Binding-site contacts:
Ligand atom C7 contacts residue ASN74 of chain 1.O at 3.2 Å.
Ligand atom C3 contacts residue ASN74 of chain 1.O at 3.8 Å.
Ligand atom C8 contacts residue GLN73 of chain 1.O at 3.4 Å.
Ligand atom C5 contacts residue PHE113 of chain 1.O at 3.5 Å (hydrophobic).
Ligand atom O6 contacts residue ILE114 of chain 1.O at 4.0 Å.
Ligand atom O5 contacts residue GLU112 of chain 1.O at 4.2 Å.
Ligand atom O5 contacts residue PHE113 of chain 1.O at 3.8 Å.
Ligand atom C6 contacts residue PHE113 of chain 1.O at 4.5 Å (hydrophobic).
Ligand atom C1 contacts residue PHE113 of chain 1.O at 3.6 Å (hydrophobic).
Ligand atom C5 contacts residue ASN74 of chain 1.O at 3.7 Å.
Ligand atom O7 contacts residue ASN74 of chain 1.O at 3.3 Å (h-bond).
Ligand atom C4 contacts residue ASN74 of chain 1.O at 4.2 Å.
Ligand atom O6 contacts residue GLU112 of chain 1.O at 2.8 Å (salt-bridge).
Ligand atom C3 contacts residue PHE113 of chain 1.O at 4.1 Å (hydrophobic).
Ligand atom C6 contacts residue GLU112 of chain 1.O at 4.2 Å.
Ligand atom C2 contacts residue PHE113 of chain 1.O at 4.4 Å (hydrophobic).
Ligand atom O6 contacts residue PHE113 of chain 1.O at 4.5 Å.
Ligand atom N2 contacts residue ASN74 of chain 1.O at 2.9 Å (h-bond).
Ligand atom C8 contacts residue ASN74 of chain 1.O at 4.4 Å.
Ligand atom C1 contacts residue ASN74 of chain 1.O at 1.4 Å.
Ligand atom C4 contacts residue PHE113 of chain 1.O at 4.3 Å (hydrophobic).
Ligand atom O5 contacts residue ASN74 of chain 1.O at 2.4 Å (h-bond).
Ligand atom C2 contacts residue ASN74 of chain 1.O at 2.4 Å.

The protein below binds the small molecule below.
Small molecule (SMILES): CC(=O)N[C@@H]1[C@@H](O)[C@H](O)[C@@H](CO)O[C@H]1O

Sequence of chain 1.O:
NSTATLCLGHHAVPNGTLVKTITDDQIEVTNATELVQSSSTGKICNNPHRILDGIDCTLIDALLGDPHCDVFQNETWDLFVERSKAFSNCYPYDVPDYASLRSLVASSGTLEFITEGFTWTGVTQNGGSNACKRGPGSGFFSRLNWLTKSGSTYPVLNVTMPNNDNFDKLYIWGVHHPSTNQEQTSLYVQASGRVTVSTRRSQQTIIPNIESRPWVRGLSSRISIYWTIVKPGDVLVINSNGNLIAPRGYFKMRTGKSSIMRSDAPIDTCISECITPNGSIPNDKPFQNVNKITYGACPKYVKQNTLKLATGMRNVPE